Binding-site contacts:
Ligand atom C3 contacts residue ASN53 of chain 1.B at 3.7 Å.
Ligand atom C1 contacts residue ASN53 of chain 1.B at 1.4 Å.
Ligand atom N2 contacts residue LEU46 of chain 1.B at 4.4 Å.
Ligand atom C7 contacts residue ASN53 of chain 1.B at 4.0 Å.
Ligand atom O6 contacts residue ASN53 of chain 1.B at 4.1 Å.
Ligand atom O7 contacts residue PRO48 of chain 1.B at 4.5 Å.
Ligand atom C7 contacts residue LEU46 of chain 1.B at 4.4 Å (hydrophobic).
Ligand atom O7 contacts residue ASN53 of chain 1.B at 3.9 Å.
Ligand atom C4 contacts residue ASN53 of chain 1.B at 4.0 Å.
Ligand atom C5 contacts residue ASN53 of chain 1.B at 3.2 Å.
Ligand atom O5 contacts residue ASN53 of chain 1.B at 2.4 Å (h-bond).
Ligand atom N2 contacts residue ASN53 of chain 1.B at 3.2 Å (h-bond).
Ligand atom C6 contacts residue ASN53 of chain 1.B at 3.0 Å.
Ligand atom C2 contacts residue ASN53 of chain 1.B at 2.5 Å.

The protein below binds the small molecule below.
Small molecule (SMILES): CC(=O)N[C@H]1CO[C@H](CO[C@@H]2O[C@@H](C)[C@@H](O)[C@@H](O)[C@@H]2O)[C@@H](O)[C@@H]1O

Sequence of chain 1.B:
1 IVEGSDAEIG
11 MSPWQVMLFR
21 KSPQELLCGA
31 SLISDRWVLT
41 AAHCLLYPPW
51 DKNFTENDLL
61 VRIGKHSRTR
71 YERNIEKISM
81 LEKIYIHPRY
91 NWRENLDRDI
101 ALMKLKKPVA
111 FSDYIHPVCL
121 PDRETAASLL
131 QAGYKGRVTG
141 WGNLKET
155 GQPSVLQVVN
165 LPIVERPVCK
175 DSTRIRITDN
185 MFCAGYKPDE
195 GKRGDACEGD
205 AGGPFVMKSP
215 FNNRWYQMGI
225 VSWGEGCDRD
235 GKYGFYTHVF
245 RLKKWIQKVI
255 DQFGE